A protein and the small-molecule ligand that binds it are described below.
Small molecule (SMILES): CC(=O)N[C@@H]1[C@@H](O)[C@H](O)[C@@H](CO)O[C@H]1O

Binding-site contacts:
Ligand atom C2 contacts residue ASN165 of chain 1.A at 2.4 Å.
Ligand atom C4 contacts residue ASN165 of chain 1.A at 4.2 Å.
Ligand atom C3 contacts residue ASN165 of chain 1.A at 3.8 Å.
Ligand atom C7 contacts residue ASN165 of chain 1.A at 3.5 Å.
Ligand atom C5 contacts residue ASN165 of chain 1.A at 3.6 Å.
Ligand atom O5 contacts residue ASN165 of chain 1.A at 2.4 Å (h-bond).
Ligand atom C1 contacts residue ASN165 of chain 1.A at 1.4 Å.
Ligand atom C8 contacts residue ASN165 of chain 1.A at 3.5 Å.
Ligand atom N2 contacts residue ASN165 of chain 1.A at 2.8 Å (h-bond).

Sequence of chain 1.A:
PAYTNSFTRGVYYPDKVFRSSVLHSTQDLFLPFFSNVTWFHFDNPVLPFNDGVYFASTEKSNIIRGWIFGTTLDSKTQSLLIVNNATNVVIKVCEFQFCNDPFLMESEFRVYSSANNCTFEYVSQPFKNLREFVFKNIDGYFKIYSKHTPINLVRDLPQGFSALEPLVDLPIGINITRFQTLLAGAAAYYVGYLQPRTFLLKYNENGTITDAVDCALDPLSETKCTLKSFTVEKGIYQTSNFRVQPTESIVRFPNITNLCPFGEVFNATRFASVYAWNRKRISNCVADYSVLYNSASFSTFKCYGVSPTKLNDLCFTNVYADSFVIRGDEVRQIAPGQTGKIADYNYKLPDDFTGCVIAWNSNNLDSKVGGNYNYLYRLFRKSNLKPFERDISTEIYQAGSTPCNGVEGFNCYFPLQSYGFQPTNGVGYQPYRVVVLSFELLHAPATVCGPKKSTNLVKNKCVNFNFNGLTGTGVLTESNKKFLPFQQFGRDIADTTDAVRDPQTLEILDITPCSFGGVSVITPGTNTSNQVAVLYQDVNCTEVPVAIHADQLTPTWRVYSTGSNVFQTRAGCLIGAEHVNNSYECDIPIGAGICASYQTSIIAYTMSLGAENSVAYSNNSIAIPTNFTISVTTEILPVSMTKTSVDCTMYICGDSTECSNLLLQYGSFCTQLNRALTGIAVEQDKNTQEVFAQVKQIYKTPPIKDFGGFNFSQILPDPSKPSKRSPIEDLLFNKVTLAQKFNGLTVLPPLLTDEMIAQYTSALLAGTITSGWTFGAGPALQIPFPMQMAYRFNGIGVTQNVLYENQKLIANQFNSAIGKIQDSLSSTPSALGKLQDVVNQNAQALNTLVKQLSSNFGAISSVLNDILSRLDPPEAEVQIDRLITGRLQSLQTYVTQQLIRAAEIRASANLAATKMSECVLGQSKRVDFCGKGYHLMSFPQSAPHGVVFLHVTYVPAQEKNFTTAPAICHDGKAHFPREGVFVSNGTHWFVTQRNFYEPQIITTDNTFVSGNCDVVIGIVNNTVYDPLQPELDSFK